Sequence of chain 1.C:
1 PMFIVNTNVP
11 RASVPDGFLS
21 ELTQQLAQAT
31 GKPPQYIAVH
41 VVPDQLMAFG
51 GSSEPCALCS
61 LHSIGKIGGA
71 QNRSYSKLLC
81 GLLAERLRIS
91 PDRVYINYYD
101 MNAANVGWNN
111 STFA

Sequence of chain 1.B:
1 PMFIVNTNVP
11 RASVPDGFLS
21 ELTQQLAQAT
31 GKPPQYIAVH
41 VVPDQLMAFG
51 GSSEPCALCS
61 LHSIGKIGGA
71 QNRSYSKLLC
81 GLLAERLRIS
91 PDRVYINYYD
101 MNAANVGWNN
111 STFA

This protein binds this small molecule.
Small molecule (SMILES): c1ccc(-c2ccncn2)cc1

Binding-site contacts:
Ligand atom N1 contacts residue PHE113 of chain 1.B at 4.0 Å.
Ligand atom C10 contacts residue TYR95 of chain 1.C at 4.2 Å (hydrophobic).
Ligand atom C12 contacts residue VAL106 of chain 1.B at 3.2 Å (hydrophobic).
Ligand atom C9 contacts residue VAL106 of chain 1.B at 4.2 Å (hydrophobic).
Ligand atom C9 contacts residue MET2 of chain 1.B at 3.5 Å (hydrophobic).
Ligand atom C2 contacts residue PRO1 of chain 1.B at 3.6 Å (hydrophobic).
Ligand atom C10 contacts residue MET2 of chain 1.B at 3.2 Å (hydrophobic).
Ligand atom C6 contacts residue PRO1 of chain 1.B at 3.7 Å (hydrophobic).
Ligand atom N3 contacts residue TYR95 of chain 1.C at 3.9 Å.
Ligand atom C2 contacts residue TYR95 of chain 1.C at 3.4 Å (hydrophobic).
Ligand atom C8 contacts residue MET2 of chain 1.B at 4.2 Å (hydrophobic).
Ligand atom C5 contacts residue TYR95 of chain 1.C at 4.4 Å (hydrophobic).
Ligand atom C4 contacts residue TYR36 of chain 1.B at 3.8 Å (hydrophobic).
Ligand atom C9 contacts residue HIS62 of chain 1.B at 3.8 Å.
Ligand atom C9 contacts residue ASN97 of chain 1.C at 3.0 Å.
Ligand atom C12 contacts residue TYR95 of chain 1.C at 3.3 Å (hydrophobic).
Ligand atom C8 contacts residue HIS62 of chain 1.B at 3.8 Å.
Ligand atom N3 contacts residue TYR36 of chain 1.B at 3.5 Å (h-bond).
Ligand atom C4 contacts residue TYR95 of chain 1.C at 4.4 Å (hydrophobic).
Ligand atom C5 contacts residue PRO1 of chain 1.B at 2.4 Å (hydrophobic).
Ligand atom C10 contacts residue VAL106 of chain 1.B at 3.4 Å (hydrophobic).
Ligand atom N3 contacts residue PRO1 of chain 1.B at 2.4 Å (h-bond).
Ligand atom C4 contacts residue MET2 of chain 1.B at 4.2 Å (hydrophobic).
Ligand atom C11 contacts residue TYR95 of chain 1.C at 3.3 Å (hydrophobic).
Ligand atom C11 contacts residue VAL106 of chain 1.B at 2.8 Å (hydrophobic).
Ligand atom N1 contacts residue PRO1 of chain 1.B at 4.1 Å.
Ligand atom C12 contacts residue PHE113 of chain 1.B at 4.2 Å (hydrophobic).
Ligand atom N1 contacts residue TYR95 of chain 1.C at 3.5 Å (h-bond).
Ligand atom C9 contacts residue MET101 of chain 1.B at 4.1 Å (hydrophobic).
Ligand atom C6 contacts residue TYR95 of chain 1.C at 3.9 Å (hydrophobic).
Ligand atom C5 contacts residue MET2 of chain 1.B at 3.6 Å (hydrophobic).
Ligand atom C2 contacts residue TYR36 of chain 1.B at 3.8 Å (hydrophobic).
Ligand atom C7 contacts residue VAL106 of chain 1.B at 4.1 Å (hydrophobic).
Ligand atom C7 contacts residue TYR95 of chain 1.C at 4.2 Å (hydrophobic).
Ligand atom C11 contacts residue ASN97 of chain 1.C at 3.9 Å.
Ligand atom C10 contacts residue ASN97 of chain 1.C at 2.7 Å.
Ligand atom C12 contacts residue MET2 of chain 1.B at 4.3 Å (hydrophobic).
Ligand atom C4 contacts residue PRO1 of chain 1.B at 1.4 Å (hydrophobic).
Ligand atom C11 contacts residue MET2 of chain 1.B at 3.6 Å (hydrophobic).
Ligand atom C5 contacts residue HIS62 of chain 1.B at 4.0 Å.